Sequence of chain 1.A:
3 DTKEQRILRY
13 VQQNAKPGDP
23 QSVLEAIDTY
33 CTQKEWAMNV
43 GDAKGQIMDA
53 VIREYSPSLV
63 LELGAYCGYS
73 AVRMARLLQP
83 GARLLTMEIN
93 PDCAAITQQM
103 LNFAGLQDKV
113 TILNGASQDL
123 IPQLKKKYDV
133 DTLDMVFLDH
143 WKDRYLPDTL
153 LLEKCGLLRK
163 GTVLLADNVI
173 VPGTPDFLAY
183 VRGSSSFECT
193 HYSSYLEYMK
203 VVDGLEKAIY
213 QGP

The small molecule below binds the protein below.
Small molecule (SMILES): Oc1cc(-c2ccc(F)cc2)cc2nccnc12

Binding-site contacts:
Ligand atom N7 contacts residue TRP143 of chain 1.A at 3.8 Å.
Ligand atom N7 contacts residue MET40 of chain 1.A at 3.5 Å (h-bond).
Ligand atom C8 contacts residue TRP143 of chain 1.A at 3.7 Å (hydrophobic).
Ligand atom C8 contacts residue MET40 of chain 1.A at 3.8 Å (hydrophobic).
Ligand atom O12 contacts residue ASN170 of chain 1.A at 2.8 Å (h-bond).
Ligand atom O12 contacts residue ASP169 of chain 1.A at 3.4 Å (salt-bridge).
Ligand atom O12 contacts residue GLU199 of chain 1.A at 2.5 Å (salt-bridge).
Ligand atom C9 contacts residue SAH1 of chain 1.B at 3.5 Å.
Ligand atom C5 contacts residue MG1 of chain 1.G at 3.1 Å.
Ligand atom C17 contacts residue TRP38 of chain 1.A at 3.8 Å (hydrophobic).
Ligand atom C4 contacts residue MG1 of chain 1.G at 3.0 Å.
Ligand atom C2 contacts residue PRO174 of chain 1.A at 3.7 Å (hydrophobic).
Ligand atom C5 contacts residue MET40 of chain 1.A at 3.9 Å (hydrophobic).
Ligand atom C8 contacts residue HIS142 of chain 1.A at 3.6 Å.
Ligand atom N10 contacts residue ASN170 of chain 1.A at 3.0 Å (h-bond).
Ligand atom C9 contacts residue ASP141 of chain 1.A at 3.2 Å.
Ligand atom C1 contacts residue ASN170 of chain 1.A at 3.6 Å.
Ligand atom C4 contacts residue GLU199 of chain 1.A at 3.1 Å.
Ligand atom C8 contacts residue LYS144 of chain 1.A at 3.4 Å.
Ligand atom O12 contacts residue MG1 of chain 1.G at 2.2 Å.
Ligand atom C1 contacts residue GLU199 of chain 1.A at 3.3 Å.
Ligand atom C4 contacts residue ASN170 of chain 1.A at 3.2 Å.
Ligand atom C5 contacts residue ASN170 of chain 1.A at 3.2 Å.
Ligand atom C11 contacts residue PRO174 of chain 1.A at 3.8 Å (hydrophobic).
Ligand atom N10 contacts residue LYS144 of chain 1.A at 3.4 Å (salt-bridge).
Ligand atom C13 contacts residue PRO174 of chain 1.A at 3.8 Å (hydrophobic).
Ligand atom C6 contacts residue MET40 of chain 1.A at 3.8 Å (hydrophobic).
Ligand atom N10 contacts residue MG1 of chain 1.G at 2.4 Å.
Ligand atom C9 contacts residue LYS144 of chain 1.A at 3.1 Å.
Ligand atom C13 contacts residue LEU198 of chain 1.A at 3.7 Å (hydrophobic).
Ligand atom N7 contacts residue LYS144 of chain 1.A at 3.8 Å.
Ligand atom C4 contacts residue MET40 of chain 1.A at 3.8 Å (hydrophobic).
Ligand atom C11 contacts residue TRP38 of chain 1.A at 3.8 Å (hydrophobic).
Ligand atom C8 contacts residue SAH1 of chain 1.B at 3.5 Å.
Ligand atom C14 contacts residue LEU198 of chain 1.A at 3.8 Å (hydrophobic).
Ligand atom C3 contacts residue PRO174 of chain 1.A at 3.8 Å (hydrophobic).
Ligand atom N10 contacts residue ASP141 of chain 1.A at 3.0 Å (salt-bridge).
Ligand atom C9 contacts residue ASN170 of chain 1.A at 3.8 Å.
Ligand atom F18 contacts residue NHE1 of chain 1.E at 3.6 Å.
Ligand atom C9 contacts residue MG1 of chain 1.G at 3.4 Å.